Sequence of chain 1.Y:
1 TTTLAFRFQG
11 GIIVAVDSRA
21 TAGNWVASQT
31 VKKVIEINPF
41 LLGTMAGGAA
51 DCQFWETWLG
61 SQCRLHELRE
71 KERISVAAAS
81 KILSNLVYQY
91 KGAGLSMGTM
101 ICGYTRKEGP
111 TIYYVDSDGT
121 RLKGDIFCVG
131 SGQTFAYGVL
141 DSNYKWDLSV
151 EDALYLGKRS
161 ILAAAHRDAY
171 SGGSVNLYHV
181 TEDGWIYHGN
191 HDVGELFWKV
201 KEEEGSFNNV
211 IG

The small molecule below binds the protein below.
Small molecule (SMILES): CC(C)C[C@H](NC(=O)OCc1ccccc1)C(=O)N[C@@H](CC(C)C)C(=O)N[C@@H](CC(C)C)[C@@H](O)[C@H](C)CO

Binding-site contacts:
Ligand atom C34 contacts residue LYS33 of chain 1.Y at 3.8 Å.
Ligand atom C35 contacts residue THR21 of chain 1.Y at 3.8 Å.
Ligand atom C12 contacts residue ASP126 of chain 1.Z at 3.8 Å.
Ligand atom C29 contacts residue ARG19 of chain 1.Y at 3.9 Å.
Ligand atom C25 contacts residue GLY47 of chain 1.Y at 3.9 Å.
Ligand atom C35 contacts residue THR1 of chain 1.Y at 2.5 Å.
Ligand atom C45 contacts residue LYS33 of chain 1.Y at 3.3 Å.
Ligand atom C29 contacts residue ALA20 of chain 1.Y at 3.4 Å (hydrophobic).
Ligand atom C33 contacts residue LYS33 of chain 1.Y at 3.8 Å.
Ligand atom O40 contacts residue THR1 of chain 1.Y at 3.0 Å (h-bond).
Ligand atom C34 contacts residue TYR170 of chain 1.Y at 3.3 Å (hydrophobic).
Ligand atom C10 contacts residue THR21 of chain 1.Y at 3.5 Å.
Ligand atom N16 contacts residue THR21 of chain 1.Y at 2.7 Å (h-bond).
Ligand atom C26 contacts residue GLY47 of chain 1.Y at 3.8 Å.
Ligand atom C22 contacts residue GLY47 of chain 1.Y at 3.6 Å.
Ligand atom O23 contacts residue ALA20 of chain 1.Y at 3.2 Å.
Ligand atom C18 contacts residue THR21 of chain 1.Y at 3.8 Å.
Ligand atom C33 contacts residue THR1 of chain 1.Y at 1.4 Å.
Ligand atom C28 contacts residue ALA49 of chain 1.Y at 3.8 Å (hydrophobic).
Ligand atom C17 contacts residue THR21 of chain 1.Y at 3.6 Å.
Ligand atom C45 contacts residue THR1 of chain 1.Y at 2.5 Å.
Ligand atom C11 contacts residue ALA49 of chain 1.Y at 3.8 Å (hydrophobic).
Ligand atom O23 contacts residue THR21 of chain 1.Y at 2.9 Å (h-bond).
Ligand atom C26 contacts residue LYS33 of chain 1.Y at 3.8 Å.
Ligand atom C17 contacts residue GLY47 of chain 1.Y at 3.4 Å.
Ligand atom C21 contacts residue GLY47 of chain 1.Y at 3.9 Å.
Ligand atom C34 contacts residue THR1 of chain 1.Y at 1.5 Å.
Ligand atom C45 contacts residue TYR170 of chain 1.Y at 2.6 Å (hydrophobic).
Ligand atom C35 contacts residue TYR170 of chain 1.Y at 3.3 Å (hydrophobic).
Ligand atom C25 contacts residue THR1 of chain 1.Y at 2.4 Å.
Ligand atom O30 contacts residue ALA49 of chain 1.Y at 3.0 Å (h-bond).
Ligand atom C14 contacts residue ALA27 of chain 1.Y at 3.3 Å (hydrophobic).
Ligand atom N9 contacts residue ASP126 of chain 1.Z at 3.4 Å (salt-bridge).
Ligand atom O43 contacts residue THR1 of chain 1.Y at 2.3 Å (h-bond).
Ligand atom C26 contacts residue THR1 of chain 1.Y at 2.5 Å.
Ligand atom O43 contacts residue GLY47 of chain 1.Y at 3.4 Å (h-bond).
Ligand atom C45 contacts residue ARG19 of chain 1.Y at 2.7 Å.
Ligand atom N24 contacts residue THR1 of chain 1.Y at 3.6 Å.
Ligand atom N24 contacts residue GLY47 of chain 1.Y at 2.9 Å (h-bond).
Ligand atom C15 contacts residue THR21 of chain 1.Y at 3.6 Å.

Sequence of chain 1.Z:
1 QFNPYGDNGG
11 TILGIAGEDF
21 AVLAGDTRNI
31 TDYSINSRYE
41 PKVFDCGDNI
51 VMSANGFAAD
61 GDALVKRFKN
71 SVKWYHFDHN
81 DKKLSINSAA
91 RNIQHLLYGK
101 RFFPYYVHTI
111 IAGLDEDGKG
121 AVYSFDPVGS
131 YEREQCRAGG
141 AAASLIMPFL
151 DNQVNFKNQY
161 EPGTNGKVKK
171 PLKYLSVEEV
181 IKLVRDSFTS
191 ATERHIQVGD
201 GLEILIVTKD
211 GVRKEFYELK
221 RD